This small molecule binds to this protein.
Small molecule (SMILES): O=C1O[C@H](CO)[C@@H](O)[C@H](O)[C@H]1O

Binding-site contacts:
Ligand atom C4 contacts residue TRP457 of chain 1.A at 3.9 Å (hydrophobic).
Ligand atom O1 contacts residue GLU409 of chain 1.A at 2.8 Å (salt-bridge).
Ligand atom C1 contacts residue TYR330 of chain 1.A at 3.9 Å (hydrophobic).
Ligand atom C2 contacts residue HIS141 of chain 1.A at 3.9 Å.
Ligand atom C4 contacts residue GLU409 of chain 1.A at 4.0 Å.
Ligand atom O2 contacts residue GLU409 of chain 1.A at 2.6 Å (salt-bridge).
Ligand atom O1 contacts residue GLN187 of chain 1.A at 2.3 Å (h-bond).
Ligand atom O6 contacts residue GLU464 of chain 1.A at 2.7 Å (salt-bridge).
Ligand atom C3 contacts residue HIS141 of chain 1.A at 3.8 Å.
Ligand atom O2 contacts residue HIS141 of chain 1.A at 3.2 Å (h-bond).
Ligand atom O1 contacts residue TYR330 of chain 1.A at 3.5 Å.
Ligand atom O1 contacts residue ASN328 of chain 1.A at 3.6 Å.
Ligand atom O2 contacts residue ASN328 of chain 1.A at 3.9 Å.
Ligand atom C5 contacts residue TRP457 of chain 1.A at 3.6 Å (hydrophobic).
Ligand atom C4 contacts residue GLU464 of chain 1.A at 3.7 Å.
Ligand atom O3 contacts residue TRP457 of chain 1.A at 3.7 Å.
Ligand atom O2 contacts residue GLN187 of chain 1.A at 3.9 Å.
Ligand atom O5 contacts residue GLU409 of chain 1.A at 3.0 Å (salt-bridge).
Ligand atom C6 contacts residue TYR330 of chain 1.A at 3.4 Å (hydrophobic).
Ligand atom C5 contacts residue GLU409 of chain 1.A at 3.3 Å.
Ligand atom C3 contacts residue TRP457 of chain 1.A at 3.6 Å (hydrophobic).
Ligand atom O5 contacts residue TYR330 of chain 1.A at 3.1 Å (h-bond).
Ligand atom C6 contacts residue GLU464 of chain 1.A at 3.6 Å.
Ligand atom O4 contacts residue GLN39 of chain 1.A at 3.0 Å (h-bond).
Ligand atom C1 contacts residue GLN187 of chain 1.A at 3.5 Å.
Ligand atom O4 contacts residue GLU464 of chain 1.A at 2.6 Å (salt-bridge).
Ligand atom C3 contacts residue GLN39 of chain 1.A at 3.8 Å.
Ligand atom C6 contacts residue PHE473 of chain 1.A at 3.6 Å (hydrophobic).
Ligand atom C2 contacts residue ASN186 of chain 1.A at 4.0 Å.
Ligand atom O3 contacts residue GLN39 of chain 1.A at 2.7 Å (h-bond).
Ligand atom C5 contacts residue TYR330 of chain 1.A at 3.1 Å (hydrophobic).
Ligand atom C1 contacts residue GLU409 of chain 1.A at 2.7 Å.
Ligand atom O3 contacts residue HIS141 of chain 1.A at 2.9 Å (h-bond).
Ligand atom O2 contacts residue ASN186 of chain 1.A at 2.8 Å (h-bond).
Ligand atom C2 contacts residue GLU409 of chain 1.A at 3.1 Å.
Ligand atom C6 contacts residue TRP457 of chain 1.A at 3.8 Å (hydrophobic).
Ligand atom C3 contacts residue GLU409 of chain 1.A at 3.4 Å.
Ligand atom O4 contacts residue TRP457 of chain 1.A at 3.1 Å.
Ligand atom O6 contacts residue PHE473 of chain 1.A at 3.7 Å.
Ligand atom O3 contacts residue PHE465 of chain 1.A at 3.3 Å.

Sequence of chain 1.A:
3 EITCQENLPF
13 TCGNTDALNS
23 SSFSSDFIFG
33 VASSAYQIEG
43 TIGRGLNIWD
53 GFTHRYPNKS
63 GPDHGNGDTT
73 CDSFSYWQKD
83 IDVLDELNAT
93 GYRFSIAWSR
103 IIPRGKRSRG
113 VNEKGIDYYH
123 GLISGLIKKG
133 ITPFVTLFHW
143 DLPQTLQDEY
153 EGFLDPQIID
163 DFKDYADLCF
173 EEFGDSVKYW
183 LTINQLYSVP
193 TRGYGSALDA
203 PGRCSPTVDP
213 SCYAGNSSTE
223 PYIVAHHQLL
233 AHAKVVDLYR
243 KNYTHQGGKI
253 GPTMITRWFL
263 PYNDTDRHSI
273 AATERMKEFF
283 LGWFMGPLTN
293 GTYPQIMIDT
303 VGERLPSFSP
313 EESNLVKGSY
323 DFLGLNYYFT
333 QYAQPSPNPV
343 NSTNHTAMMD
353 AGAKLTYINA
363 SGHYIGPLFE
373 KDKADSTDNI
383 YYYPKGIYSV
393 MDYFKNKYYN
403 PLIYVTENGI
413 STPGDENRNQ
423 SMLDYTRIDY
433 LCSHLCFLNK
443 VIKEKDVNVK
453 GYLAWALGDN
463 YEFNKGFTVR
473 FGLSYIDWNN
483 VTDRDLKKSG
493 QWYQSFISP